Binding-site contacts:
Ligand atom N19 contacts residue HIS41 of chain 1.A at 4.0 Å.
Ligand atom C15 contacts residue GLN187 of chain 1.A at 3.0 Å.
Ligand atom C24 contacts residue CYS144 of chain 1.A at 3.1 Å (hydrophobic).
Ligand atom O22 contacts residue CYS144 of chain 1.A at 2.9 Å (h-bond).
Ligand atom C12 contacts residue LEU164 of chain 1.A at 3.8 Å (hydrophobic).
Ligand atom O10 contacts residue LEU164 of chain 1.A at 3.4 Å.
Ligand atom C24 contacts residue HIS162 of chain 1.A at 3.9 Å.
Ligand atom C3 contacts residue GLU165 of chain 1.A at 3.1 Å.
Ligand atom C4 contacts residue GLU165 of chain 1.A at 3.7 Å.
Ligand atom O8 contacts residue GLU165 of chain 1.A at 3.5 Å (salt-bridge).
Ligand atom O22 contacts residue ALA143 of chain 1.A at 3.6 Å (h-bond).
Ligand atom O22 contacts residue GLY142 of chain 1.A at 3.5 Å (h-bond).
Ligand atom C29 contacts residue HIS162 of chain 1.A at 3.7 Å.
Ligand atom O30 contacts residue GLU165 of chain 1.A at 3.6 Å.
Ligand atom N19 contacts residue GLN163 of chain 1.A at 3.0 Å (h-bond).
Ligand atom N19 contacts residue CYS144 of chain 1.A at 2.9 Å (h-bond).
Ligand atom O30 contacts residue HIS162 of chain 1.A at 2.7 Å (h-bond).
Ligand atom C29 contacts residue GLU165 of chain 1.A at 3.6 Å.
Ligand atom C27 contacts residue ILE140 of chain 1.A at 4.0 Å (hydrophobic).
Ligand atom C9 contacts residue LEU164 of chain 1.A at 3.9 Å (hydrophobic).
Ligand atom C13 contacts residue HIS41 of chain 1.A at 4.0 Å.
Ligand atom C21 contacts residue HIS41 of chain 1.A at 3.7 Å.
Ligand atom O30 contacts residue HIS171 of chain 1.A at 3.6 Å.
Ligand atom C16 contacts residue ASP186 of chain 1.A at 3.9 Å.
Ligand atom N28 contacts residue PHE139 of chain 1.A at 3.4 Å (h-bond).
Ligand atom C21 contacts residue CYS144 of chain 1.A at 1.8 Å (hydrophobic).
Ligand atom C2 contacts residue GLU165 of chain 1.A at 4.0 Å.
Ligand atom N28 contacts residue GLU165 of chain 1.A at 3.1 Å (salt-bridge).
Ligand atom N19 contacts residue LEU164 of chain 1.A at 3.9 Å.
Ligand atom C15 contacts residue PRO188 of chain 1.A at 3.5 Å (hydrophobic).
Ligand atom C27 contacts residue ASN141 of chain 1.A at 4.0 Å.
Ligand atom O30 contacts residue PHE139 of chain 1.A at 3.7 Å.
Ligand atom C20 contacts residue CYS144 of chain 1.A at 2.6 Å (hydrophobic).
Ligand atom C16 contacts residue HIS41 of chain 1.A at 3.9 Å.
Ligand atom C16 contacts residue THR47 of chain 1.A at 3.7 Å.
Ligand atom C12 contacts residue GLN163 of chain 1.A at 3.6 Å.
Ligand atom C17 contacts residue GLN163 of chain 1.A at 3.8 Å.
Ligand atom C13 contacts residue THR47 of chain 1.A at 3.8 Å.
Ligand atom C9 contacts residue GLU165 of chain 1.A at 3.9 Å.
Ligand atom O10 contacts residue GLU165 of chain 1.A at 2.9 Å (salt-bridge).

Sequence of chain 1.B:
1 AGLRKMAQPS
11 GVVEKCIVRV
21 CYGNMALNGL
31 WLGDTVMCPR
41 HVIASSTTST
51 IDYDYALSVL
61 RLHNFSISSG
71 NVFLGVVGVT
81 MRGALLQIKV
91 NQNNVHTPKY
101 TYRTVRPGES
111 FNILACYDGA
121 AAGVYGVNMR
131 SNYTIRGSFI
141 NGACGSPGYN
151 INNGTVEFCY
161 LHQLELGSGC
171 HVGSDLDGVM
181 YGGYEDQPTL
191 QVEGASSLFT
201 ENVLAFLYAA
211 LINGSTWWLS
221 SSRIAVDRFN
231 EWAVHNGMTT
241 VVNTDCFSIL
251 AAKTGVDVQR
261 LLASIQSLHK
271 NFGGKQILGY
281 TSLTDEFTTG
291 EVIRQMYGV

Sequence of chain 1.A:
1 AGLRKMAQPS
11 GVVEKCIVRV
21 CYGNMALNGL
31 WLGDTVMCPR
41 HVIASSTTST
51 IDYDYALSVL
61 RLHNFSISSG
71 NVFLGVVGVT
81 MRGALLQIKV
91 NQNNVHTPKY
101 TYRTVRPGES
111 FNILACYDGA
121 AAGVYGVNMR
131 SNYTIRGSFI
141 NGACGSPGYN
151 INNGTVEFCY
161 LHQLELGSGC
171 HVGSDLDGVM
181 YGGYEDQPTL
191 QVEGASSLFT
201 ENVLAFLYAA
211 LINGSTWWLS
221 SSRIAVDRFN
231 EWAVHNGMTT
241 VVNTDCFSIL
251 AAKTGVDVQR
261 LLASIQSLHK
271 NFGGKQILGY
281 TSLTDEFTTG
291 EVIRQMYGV

A small-molecule ligand and the protein it binds are described below.
Small molecule (SMILES): CC(C)C[C@H](NC(=O)OCc1ccccc1)C(=O)N[C@@H](C[C@@H]1CCNC1=O)[C@@H](O)S(=O)(=O)O